Sequence of chain 1.B:
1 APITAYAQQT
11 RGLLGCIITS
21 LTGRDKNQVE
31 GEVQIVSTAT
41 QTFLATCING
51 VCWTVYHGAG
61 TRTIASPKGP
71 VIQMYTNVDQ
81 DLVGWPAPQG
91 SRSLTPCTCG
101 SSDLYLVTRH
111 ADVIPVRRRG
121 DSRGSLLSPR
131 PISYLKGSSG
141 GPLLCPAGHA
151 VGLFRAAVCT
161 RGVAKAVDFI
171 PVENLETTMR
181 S

Binding-site contacts:
Ligand atom N5 contacts residue ALA156 of chain 1.B at 3.5 Å.
Ligand atom C9 contacts residue ALA157 of chain 1.B at 3.8 Å (hydrophobic).
Ligand atom C14 contacts residue ALA156 of chain 1.B at 3.6 Å (hydrophobic).
Ligand atom C26 contacts residue SER139 of chain 1.B at 1.3 Å.
Ligand atom C20 contacts residue PHE154 of chain 1.B at 3.8 Å (hydrophobic).
Ligand atom N1 contacts residue SER139 of chain 1.B at 2.9 Å (h-bond).
Ligand atom O10 contacts residue SER138 of chain 1.B at 3.0 Å (h-bond).
Ligand atom O12 contacts residue CYS159 of chain 1.B at 2.7 Å (h-bond).
Ligand atom O2 contacts residue SER139 of chain 1.B at 2.4 Å (h-bond).
Ligand atom O10 contacts residue LYS136 of chain 1.B at 3.5 Å.
Ligand atom C26 contacts residue HIS57 of chain 1.B at 3.6 Å.
Ligand atom C32 contacts residue SER139 of chain 1.B at 1.9 Å.
Ligand atom C36 contacts residue CYS159 of chain 1.B at 3.8 Å (hydrophobic).
Ligand atom O12 contacts residue VAL158 of chain 1.B at 3.5 Å.
Ligand atom N6 contacts residue SER139 of chain 1.B at 3.5 Å (h-bond).
Ligand atom O10 contacts residue SER139 of chain 1.B at 2.4 Å (h-bond).
Ligand atom C4 contacts residue THR42 of chain 1.B at 3.1 Å.
Ligand atom C8 contacts residue ALA157 of chain 1.B at 3.5 Å (hydrophobic).
Ligand atom C12 contacts residue ARG155 of chain 1.B at 2.8 Å.
Ligand atom O10 contacts residue GLY137 of chain 1.B at 2.4 Å (h-bond).
Ligand atom C16 contacts residue ASP168 of chain 1.B at 3.0 Å.
Ligand atom C7 contacts residue GLN41 of chain 1.B at 3.5 Å.
Ligand atom O2 contacts residue HIS57 of chain 1.B at 2.6 Å (h-bond).
Ligand atom C6 contacts residue ALA156 of chain 1.B at 3.8 Å (hydrophobic).
Ligand atom C16 contacts residue ARG155 of chain 1.B at 3.3 Å.
Ligand atom C4 contacts residue GLY137 of chain 1.B at 3.6 Å.
Ligand atom C20 contacts residue SER139 of chain 1.B at 3.0 Å.
Ligand atom N6 contacts residue ARG155 of chain 1.B at 3.8 Å.
Ligand atom C41 contacts residue CYS159 of chain 1.B at 3.8 Å (hydrophobic).
Ligand atom O7 contacts residue ALA156 of chain 1.B at 3.7 Å.
Ligand atom C32 contacts residue GLY137 of chain 1.B at 3.5 Å.
Ligand atom N2 contacts residue CYS159 of chain 1.B at 2.9 Å (h-bond).
Ligand atom C23 contacts residue CYS159 of chain 1.B at 3.1 Å (hydrophobic).
Ligand atom O12 contacts residue ALA157 of chain 1.B at 3.3 Å (h-bond).
Ligand atom O7 contacts residue ALA157 of chain 1.B at 3.4 Å (h-bond).
Ligand atom C23 contacts residue ALA157 of chain 1.B at 3.4 Å (hydrophobic).
Ligand atom C3 contacts residue ASP168 of chain 1.B at 3.7 Å.
Ligand atom C11 contacts residue SER139 of chain 1.B at 2.6 Å.
Ligand atom N4 contacts residue ALA157 of chain 1.B at 3.2 Å (h-bond).
Ligand atom C10 contacts residue ALA156 of chain 1.B at 3.6 Å (hydrophobic).

A small-molecule ligand and the protein it binds are described below.
Small molecule (SMILES): CCC[C@H](NC(=O)[C@@H]1C[C@@H]2CCCC[C@@H]2N1C(=O)[C@@H](NC(=O)[C@@H](NC(=O)C1C=C([N+](=O)[O-])C=N1)C1CCCCC1)C(C)(C)C)[C@@H](O)C(=O)NC1CC1